Sequence of chain 1.B:
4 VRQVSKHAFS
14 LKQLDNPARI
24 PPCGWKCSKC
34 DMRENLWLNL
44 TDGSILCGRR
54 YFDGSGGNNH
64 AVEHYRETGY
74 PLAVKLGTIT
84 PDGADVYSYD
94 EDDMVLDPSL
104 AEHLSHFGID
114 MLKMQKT

This protein binds this small molecule.
Small molecule (SMILES): O=C(O)CCC(=O)c1ccc(S(=O)(=O)N2CCC(c3ccc(F)c(F)c3)CC2)cc1

Binding-site contacts:
Ligand atom O2 contacts residue TYR92 of chain 1.B at 4.2 Å.
Ligand atom C13 contacts residue TYR54 of chain 1.B at 3.5 Å (hydrophobic).
Ligand atom C12 contacts residue TYR90 of chain 1.B at 3.7 Å (hydrophobic).
Ligand atom O3 contacts residue MET97 of chain 1.B at 4.4 Å.
Ligand atom O contacts residue VAL65 of chain 1.B at 3.9 Å.
Ligand atom C20 contacts residue GLY51 of chain 1.B at 3.8 Å.
Ligand atom C19 contacts residue TYR92 of chain 1.B at 3.3 Å (hydrophobic).
Ligand atom O1 contacts residue GLY51 of chain 1.B at 3.1 Å.
Ligand atom O2 contacts residue TYR90 of chain 1.B at 3.2 Å.
Ligand atom C20 contacts residue TRP40 of chain 1.B at 4.1 Å (hydrophobic).
Ligand atom O contacts residue ARG52 of chain 1.B at 3.6 Å.
Ligand atom C15 contacts residue MET97 of chain 1.B at 4.1 Å (hydrophobic).
Ligand atom C15 contacts residue TRP40 of chain 1.B at 4.2 Å (hydrophobic).
Ligand atom C11 contacts residue MET97 of chain 1.B at 4.4 Å (hydrophobic).
Ligand atom C19 contacts residue TRP40 of chain 1.B at 3.8 Å (hydrophobic).
Ligand atom C15 contacts residue TYR90 of chain 1.B at 4.0 Å (hydrophobic).
Ligand atom C14 contacts residue TYR90 of chain 1.B at 3.6 Å (hydrophobic).
Ligand atom C14 contacts residue TYR54 of chain 1.B at 3.9 Å (hydrophobic).
Ligand atom C20 contacts residue TYR92 of chain 1.B at 3.4 Å (hydrophobic).
Ligand atom C16 contacts residue MET97 of chain 1.B at 3.7 Å (hydrophobic).
Ligand atom C17 contacts residue ARG52 of chain 1.B at 4.2 Å.
Ligand atom C17 contacts residue TYR90 of chain 1.B at 3.7 Å (hydrophobic).
Ligand atom C12 contacts residue TYR54 of chain 1.B at 4.1 Å (hydrophobic).
Ligand atom C13 contacts residue ARG52 of chain 1.B at 4.3 Å.
Ligand atom C16 contacts residue TYR90 of chain 1.B at 4.3 Å (hydrophobic).
Ligand atom O1 contacts residue TRP40 of chain 1.B at 4.0 Å.
Ligand atom O2 contacts residue ARG52 of chain 1.B at 3.0 Å (salt-bridge).
Ligand atom O contacts residue TYR92 of chain 1.B at 2.5 Å (h-bond).
Ligand atom C13 contacts residue TYR90 of chain 1.B at 3.4 Å (hydrophobic).
Ligand atom O1 contacts residue ARG52 of chain 1.B at 2.7 Å (salt-bridge).
Ligand atom O2 contacts residue TYR54 of chain 1.B at 4.2 Å.
Ligand atom C19 contacts residue TYR90 of chain 1.B at 3.8 Å (hydrophobic).
Ligand atom O4 contacts residue MET97 of chain 1.B at 4.0 Å.
Ligand atom C17 contacts residue TYR54 of chain 1.B at 4.3 Å (hydrophobic).
Ligand atom C11 contacts residue TYR90 of chain 1.B at 4.2 Å (hydrophobic).
Ligand atom C18 contacts residue TYR90 of chain 1.B at 3.7 Å (hydrophobic).
Ligand atom O contacts residue GLY51 of chain 1.B at 4.0 Å.
Ligand atom C20 contacts residue ARG52 of chain 1.B at 3.5 Å.
Ligand atom C18 contacts residue TRP40 of chain 1.B at 3.5 Å (hydrophobic).
Ligand atom O contacts residue ALA64 of chain 1.B at 3.8 Å.